A protein and the small-molecule ligand that binds it are described below.
Small molecule (SMILES): CC(=O)N[C@H]1[C@H](O[C@H]2[C@H](O)[C@@H](NC(C)=O)CO[C@@H]2CO[C@@H]2O[C@@H](C)[C@@H](O)[C@@H](O)[C@@H]2O)O[C@H](CO)[C@@H](O)[C@@H]1O

Binding-site contacts:
Ligand atom C2 contacts residue MET151 of chain 52.A at 4.2 Å (hydrophobic).
Ligand atom C5 contacts residue THR156 of chain 52.A at 4.2 Å.
Ligand atom C5 contacts residue MET151 of chain 52.A at 3.8 Å (hydrophobic).
Ligand atom C4 contacts residue ASN154 of chain 52.A at 4.2 Å.
Ligand atom O5 contacts residue THR156 of chain 52.A at 4.0 Å.
Ligand atom O5 contacts residue ASN154 of chain 52.A at 2.3 Å (h-bond).
Ligand atom O6 contacts residue MET151 of chain 52.A at 4.2 Å.
Ligand atom C1 contacts residue THR156 of chain 52.A at 4.3 Å.
Ligand atom O5 contacts residue THR156 of chain 52.A at 4.0 Å.
Ligand atom C4 contacts residue MET151 of chain 52.A at 3.9 Å (hydrophobic).
Ligand atom C2 contacts residue GLY150 of chain 52.A at 3.8 Å.
Ligand atom C7 contacts residue GLY150 of chain 52.A at 3.1 Å.
Ligand atom O7 contacts residue ASN154 of chain 52.A at 4.0 Å.
Ligand atom N2 contacts residue ASN154 of chain 52.A at 2.9 Å (h-bond).
Ligand atom C7 contacts residue ASN154 of chain 52.A at 3.7 Å.
Ligand atom O7 contacts residue GLY150 of chain 52.A at 2.9 Å (h-bond).
Ligand atom O5 contacts residue ASN157 of chain 52.A at 4.3 Å.
Ligand atom C2 contacts residue ASN154 of chain 52.A at 2.4 Å.
Ligand atom O7 contacts residue THR156 of chain 52.A at 4.5 Å.
Ligand atom C3 contacts residue ASN154 of chain 52.A at 3.8 Å.
Ligand atom C1 contacts residue ASN154 of chain 52.A at 1.4 Å.
Ligand atom O6 contacts residue THR156 of chain 52.A at 4.5 Å.
Ligand atom C6 contacts residue MET151 of chain 52.A at 4.5 Å (hydrophobic).
Ligand atom C6 contacts residue ASP161 of chain 52.A at 3.6 Å.
Ligand atom C5 contacts residue THR156 of chain 52.A at 3.9 Å.
Ligand atom C5 contacts residue ASN154 of chain 52.A at 3.6 Å.
Ligand atom O7 contacts residue HIS148 of chain 52.A at 3.6 Å (h-bond).
Ligand atom C1 contacts residue GLY150 of chain 52.A at 3.9 Å.
Ligand atom C8 contacts residue ASN157 of chain 52.A at 3.9 Å.
Ligand atom C8 contacts residue THR156 of chain 52.A at 4.5 Å.
Ligand atom C6 contacts residue THR156 of chain 52.A at 3.7 Å.
Ligand atom C6 contacts residue THR156 of chain 52.A at 4.0 Å.
Ligand atom C6 contacts residue ASN157 of chain 52.A at 3.5 Å.
Ligand atom C1 contacts residue MET151 of chain 52.A at 4.1 Å (hydrophobic).
Ligand atom N2 contacts residue GLY150 of chain 52.A at 3.5 Å (h-bond).
Ligand atom O5 contacts residue MET151 of chain 52.A at 3.9 Å.
Ligand atom C3 contacts residue MET151 of chain 52.A at 4.0 Å (hydrophobic).
Ligand atom C8 contacts residue GLY150 of chain 52.A at 3.8 Å.

Sequence of chain 52.A:
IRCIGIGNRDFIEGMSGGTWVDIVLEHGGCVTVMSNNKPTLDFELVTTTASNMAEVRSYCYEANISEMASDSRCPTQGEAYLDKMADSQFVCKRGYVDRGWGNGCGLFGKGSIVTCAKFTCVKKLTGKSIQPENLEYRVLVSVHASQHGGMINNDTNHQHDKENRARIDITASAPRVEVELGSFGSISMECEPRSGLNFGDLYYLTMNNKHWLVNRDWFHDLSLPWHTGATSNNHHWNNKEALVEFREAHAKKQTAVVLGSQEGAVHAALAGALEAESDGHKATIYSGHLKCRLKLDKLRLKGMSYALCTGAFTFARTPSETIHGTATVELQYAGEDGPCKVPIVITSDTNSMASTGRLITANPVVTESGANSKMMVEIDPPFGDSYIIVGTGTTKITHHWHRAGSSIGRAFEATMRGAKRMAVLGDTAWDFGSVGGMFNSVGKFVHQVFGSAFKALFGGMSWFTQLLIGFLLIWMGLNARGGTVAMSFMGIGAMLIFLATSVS